Binding-site contacts:
Ligand atom O7 contacts residue ILE252 of chain 1.A at 4.2 Å.
Ligand atom C6 contacts residue LYS253 of chain 1.A at 3.9 Å.
Ligand atom C8 contacts residue LEU99 of chain 1.A at 4.1 Å (hydrophobic).
Ligand atom C4 contacts residue ASN113 of chain 1.A at 4.1 Å.
Ligand atom O6 contacts residue MET261 of chain 1.A at 3.9 Å.
Ligand atom O3 contacts residue MET261 of chain 1.A at 3.5 Å.
Ligand atom O4 contacts residue LYS253 of chain 1.A at 3.7 Å.
Ligand atom C8 contacts residue MET261 of chain 1.A at 3.8 Å (hydrophobic).
Ligand atom O7 contacts residue MET261 of chain 1.A at 3.8 Å.
Ligand atom N2 contacts residue ILE252 of chain 1.A at 3.5 Å (h-bond).
Ligand atom C1 contacts residue LYS253 of chain 1.A at 3.9 Å.
Ligand atom C1 contacts residue ASN113 of chain 1.A at 1.4 Å.
Ligand atom O7 contacts residue LYS253 of chain 1.A at 4.0 Å.
Ligand atom C8 contacts residue GLY98 of chain 1.A at 3.8 Å.
Ligand atom O5 contacts residue TYR96 of chain 1.A at 4.1 Å.
Ligand atom C7 contacts residue TYR96 of chain 1.A at 4.2 Å (hydrophobic).
Ligand atom O6 contacts residue VAL255 of chain 1.A at 4.2 Å.
Ligand atom O7 contacts residue VAL255 of chain 1.A at 4.2 Å.
Ligand atom C2 contacts residue ILE252 of chain 1.A at 4.0 Å (hydrophobic).
Ligand atom C3 contacts residue ASN113 of chain 1.A at 3.7 Å.
Ligand atom O5 contacts residue ASN113 of chain 1.A at 2.3 Å (h-bond).
Ligand atom C3 contacts residue ILE252 of chain 1.A at 3.5 Å (hydrophobic).
Ligand atom C5 contacts residue ASN113 of chain 1.A at 3.6 Å.
Ligand atom O7 contacts residue LEU99 of chain 1.A at 3.8 Å.
Ligand atom C8 contacts residue ASN113 of chain 1.A at 3.6 Å.
Ligand atom C4 contacts residue LYS253 of chain 1.A at 4.0 Å.
Ligand atom O6 contacts residue GLY256 of chain 1.A at 3.5 Å (h-bond).
Ligand atom N2 contacts residue ASN113 of chain 1.A at 2.8 Å (h-bond).
Ligand atom C2 contacts residue ASN113 of chain 1.A at 2.3 Å.
Ligand atom C2 contacts residue LYS253 of chain 1.A at 4.0 Å.
Ligand atom C8 contacts residue TYR96 of chain 1.A at 3.2 Å (hydrophobic).
Ligand atom O7 contacts residue GLY100 of chain 1.A at 3.7 Å.
Ligand atom C2 contacts residue TYR96 of chain 1.A at 3.7 Å (hydrophobic).
Ligand atom C5 contacts residue LYS253 of chain 1.A at 3.8 Å.
Ligand atom O5 contacts residue LYS253 of chain 1.A at 3.0 Å (salt-bridge).
Ligand atom C7 contacts residue MET261 of chain 1.A at 3.6 Å (hydrophobic).
Ligand atom O6 contacts residue LYS253 of chain 1.A at 3.5 Å (salt-bridge).
Ligand atom C1 contacts residue TYR96 of chain 1.A at 3.9 Å (hydrophobic).
Ligand atom C7 contacts residue ASN113 of chain 1.A at 3.4 Å.
Ligand atom N2 contacts residue MET261 of chain 1.A at 4.1 Å.

Sequence of chain 1.A:
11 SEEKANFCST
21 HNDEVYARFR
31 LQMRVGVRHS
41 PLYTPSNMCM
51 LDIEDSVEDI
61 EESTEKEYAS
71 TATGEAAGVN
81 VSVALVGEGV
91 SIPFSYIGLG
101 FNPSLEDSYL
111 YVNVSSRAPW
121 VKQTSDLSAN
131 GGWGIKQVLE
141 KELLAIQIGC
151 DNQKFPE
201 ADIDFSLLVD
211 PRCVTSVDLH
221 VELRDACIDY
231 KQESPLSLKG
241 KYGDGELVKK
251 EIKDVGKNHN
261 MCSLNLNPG

This protein binds this small molecule.
Small molecule (SMILES): CC(=O)N[C@H]1[C@H](O[C@H]2[C@H](O)[C@@H](NC(C)=O)CO[C@@H]2CO)O[C@H](CO)[C@@H](O[C@@H]2O[C@H](CO)[C@@H](O)[C@H](O)[C@@H]2O)[C@@H]1O